Binding-site contacts:
Ligand atom N contacts residue GOL1 of chain 1.OC at 3.3 Å (h-bond).
Ligand atom OG1 contacts residue GOL1 of chain 1.OC at 3.4 Å.
Ligand atom N contacts residue TYR99 of chain 1.HA at 3.2 Å (h-bond).
Ligand atom CD1 contacts residue TRP167 of chain 1.HA at 3.2 Å (hydrophobic).
Ligand atom O contacts residue TYR84 of chain 1.HA at 3.0 Å (h-bond).
Ligand atom CB contacts residue ASP77 of chain 1.HA at 3.6 Å.
Ligand atom N contacts residue TYR7 of chain 1.HA at 2.5 Å (h-bond).
Ligand atom O contacts residue GOL1 of chain 1.OC at 3.2 Å (h-bond).
Ligand atom CE2 contacts residue LYS66 of chain 1.HA at 3.2 Å.
Ligand atom CA contacts residue ASP77 of chain 1.HA at 3.4 Å.
Ligand atom CD2 contacts residue TYR99 of chain 1.HA at 3.2 Å (hydrophobic).
Ligand atom CD1 contacts residue MET45 of chain 1.HA at 3.2 Å (hydrophobic).
Ligand atom C contacts residue TYR159 of chain 1.HA at 3.5 Å (hydrophobic).
Ligand atom OXT contacts residue TYR84 of chain 1.HA at 3.6 Å (h-bond).
Ligand atom CG contacts residue GLU63 of chain 1.HA at 3.5 Å.
Ligand atom CD1 contacts residue TYR99 of chain 1.HA at 3.3 Å (hydrophobic).
Ligand atom N contacts residue TYR171 of chain 1.HA at 2.8 Å (h-bond).
Ligand atom O contacts residue TYR159 of chain 1.HA at 2.4 Å (h-bond).
Ligand atom N contacts residue GLU63 of chain 1.HA at 2.9 Å (salt-bridge).
Ligand atom CB contacts residue TRP167 of chain 1.HA at 3.5 Å (hydrophobic).
Ligand atom O contacts residue THR143 of chain 1.HA at 2.8 Å (h-bond).
Ligand atom CG2 contacts residue TYR116 of chain 1.HA at 3.3 Å (hydrophobic).
Ligand atom O contacts residue THR73 of chain 1.HA at 3.0 Å (h-bond).
Ligand atom N contacts residue ASP77 of chain 1.HA at 2.9 Å (salt-bridge).
Ligand atom O contacts residue HIS70 of chain 1.HA at 3.3 Å.
Ligand atom CA contacts residue TYR7 of chain 1.HA at 3.5 Å (hydrophobic).
Ligand atom CG1 contacts residue THR143 of chain 1.HA at 3.4 Å.
Ligand atom CZ contacts residue LYS66 of chain 1.HA at 3.4 Å.
Ligand atom CA contacts residue GLU63 of chain 1.HA at 3.5 Å.
Ligand atom CD1 contacts residue ARG97 of chain 1.HA at 3.4 Å.
Ligand atom CD2 contacts residue LYS66 of chain 1.HA at 3.3 Å.
Ligand atom OXT contacts residue LYS146 of chain 1.HA at 2.9 Å (salt-bridge).
Ligand atom O contacts residue LYS66 of chain 1.HA at 2.9 Å (salt-bridge).
Ligand atom O contacts residue GOL1 of chain 1.OC at 3.5 Å (h-bond).
Ligand atom CG2 contacts residue ASP77 of chain 1.HA at 3.6 Å.
Ligand atom CE1 contacts residue TRP167 of chain 1.HA at 3.6 Å (hydrophobic).
Ligand atom O contacts residue TRP147 of chain 1.HA at 2.7 Å (h-bond).
Ligand atom CG contacts residue LYS66 of chain 1.HA at 3.6 Å.
Ligand atom CD1 contacts residue GLU63 of chain 1.HA at 3.5 Å.
Ligand atom N contacts residue LYS66 of chain 1.HA at 3.4 Å (salt-bridge).

This protein binds this small molecule.
Small molecule (SMILES): CC[C@H](C)[C@H](NC(=O)[C@H](CC1=c2ccccc2=NC1)NC(=O)[C@H](CCSC)NC(=O)[C@H](CC(C)C)NC(=O)[C@H](CC(C)C)NC(=O)[C@@H](N)Cc1ccc(O)cc1)C(=O)N[C@H](C(=O)N[C@@H](CCC(N)=O)C(=O)N[C@H](C(=O)O)C(C)C)[C@@H](C)O

Sequence of chain 1.HA:
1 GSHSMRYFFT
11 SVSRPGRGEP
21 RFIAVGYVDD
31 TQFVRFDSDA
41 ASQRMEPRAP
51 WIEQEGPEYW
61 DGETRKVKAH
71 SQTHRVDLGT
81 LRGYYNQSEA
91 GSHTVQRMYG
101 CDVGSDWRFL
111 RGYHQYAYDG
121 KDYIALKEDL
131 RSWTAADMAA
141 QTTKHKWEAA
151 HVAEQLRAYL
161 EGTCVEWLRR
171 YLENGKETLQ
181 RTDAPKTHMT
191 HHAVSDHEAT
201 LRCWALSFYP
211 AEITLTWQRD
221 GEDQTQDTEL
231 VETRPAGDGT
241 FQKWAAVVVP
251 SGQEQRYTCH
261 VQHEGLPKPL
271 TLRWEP